Binding-site contacts:
Ligand atom O3' contacts residue PHE176 of chain 1.A at 3.1 Å (h-bond).
Ligand atom O2 contacts residue GLY279 of chain 1.A at 3.3 Å (h-bond).
Ligand atom O4' contacts residue LYS228 of chain 1.A at 3.2 Å (salt-bridge).
Ligand atom C5' contacts residue LEU177 of chain 1.A at 3.4 Å (hydrophobic).
Ligand atom O3C contacts residue PHE343 of chain 1.A at 2.8 Å (h-bond).
Ligand atom O4 contacts residue TYR273 of chain 1.A at 3.3 Å.
Ligand atom O5' contacts residue CYS284 of chain 1.A at 3.6 Å.
Ligand atom C4C contacts residue PHE280 of chain 1.A at 3.5 Å (hydrophobic).
Ligand atom O2 contacts residue ILE239 of chain 1.A at 3.6 Å.
Ligand atom O1B contacts residue GLU179 of chain 1.A at 2.9 Å (salt-bridge).
Ligand atom O6' contacts residue LYS228 of chain 1.A at 2.8 Å (salt-bridge).
Ligand atom C4' contacts residue LEU177 of chain 1.A at 3.5 Å (hydrophobic).
Ligand atom O2' contacts residue ARG178 of chain 1.A at 3.6 Å.
Ligand atom O3A contacts residue PHE343 of chain 1.A at 3.6 Å.
Ligand atom O6' contacts residue ASN232 of chain 1.A at 2.9 Å (h-bond).
Ligand atom O4' contacts residue GLU175 of chain 1.A at 3.6 Å.
Ligand atom O4' contacts residue LEU177 of chain 1.A at 2.8 Å (h-bond).
Ligand atom C6' contacts residue CYS284 of chain 1.A at 3.0 Å (hydrophobic).
Ligand atom O4' contacts residue PHE176 of chain 1.A at 3.0 Å.
Ligand atom O4C contacts residue PHE280 of chain 1.A at 3.2 Å.
Ligand atom O2 contacts residue ARG427 of chain 1.A at 3.2 Å (salt-bridge).
Ligand atom C1' contacts residue PHE285 of chain 1.A at 3.5 Å (hydrophobic).
Ligand atom O4 contacts residue GLY275 of chain 1.A at 2.9 Å (h-bond).
Ligand atom O3A contacts residue LYS344 of chain 1.A at 3.6 Å (salt-bridge).
Ligand atom O3C contacts residue GLY281 of chain 1.A at 2.9 Å (h-bond).
Ligand atom C2 contacts residue ILE239 of chain 1.A at 3.6 Å (hydrophobic).
Ligand atom O1A contacts residue TYR273 of chain 1.A at 2.6 Å (h-bond).
Ligand atom N3 contacts residue GLY275 of chain 1.A at 3.0 Å (h-bond).
Ligand atom O6' contacts residue CYS284 of chain 1.A at 3.5 Å (h-bond).
Ligand atom N1 contacts residue ILE239 of chain 1.A at 3.6 Å.
Ligand atom C3C contacts residue PHE343 of chain 1.A at 3.5 Å (hydrophobic).
Ligand atom C3' contacts residue LEU177 of chain 1.A at 3.6 Å (hydrophobic).
Ligand atom O2A contacts residue LYS344 of chain 1.A at 2.6 Å (salt-bridge).
Ligand atom C2' contacts residue PHE285 of chain 1.A at 3.5 Å (hydrophobic).
Ligand atom O2C contacts residue PHE343 of chain 1.A at 3.4 Å (h-bond).
Ligand atom O3' contacts residue ARG268 of chain 2.A at 3.0 Å (salt-bridge).
Ligand atom C4' contacts residue LYS228 of chain 1.A at 3.3 Å.
Ligand atom O2' contacts residue ARG268 of chain 2.A at 3.0 Å (salt-bridge).
Ligand atom O2A contacts residue TYR273 of chain 1.A at 3.3 Å (h-bond).
Ligand atom PA contacts residue TYR273 of chain 1.A at 3.2 Å.

Sequence of chain 2.A:
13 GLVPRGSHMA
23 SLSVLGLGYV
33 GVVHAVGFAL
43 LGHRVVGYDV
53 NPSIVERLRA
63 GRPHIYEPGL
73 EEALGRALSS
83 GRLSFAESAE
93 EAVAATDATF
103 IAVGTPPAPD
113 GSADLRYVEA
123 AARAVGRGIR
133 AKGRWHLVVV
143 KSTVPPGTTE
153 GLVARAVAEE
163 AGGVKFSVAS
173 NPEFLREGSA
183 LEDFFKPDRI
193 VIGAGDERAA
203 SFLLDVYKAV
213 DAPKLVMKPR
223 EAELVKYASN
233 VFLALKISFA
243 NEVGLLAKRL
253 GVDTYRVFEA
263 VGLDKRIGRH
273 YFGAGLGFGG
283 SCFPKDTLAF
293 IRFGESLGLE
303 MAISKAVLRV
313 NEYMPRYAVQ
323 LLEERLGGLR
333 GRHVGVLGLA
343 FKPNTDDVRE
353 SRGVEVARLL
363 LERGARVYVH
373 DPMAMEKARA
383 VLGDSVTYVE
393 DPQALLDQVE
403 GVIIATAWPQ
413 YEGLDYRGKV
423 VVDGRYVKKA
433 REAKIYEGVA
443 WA

Sequence of chain 1.A:
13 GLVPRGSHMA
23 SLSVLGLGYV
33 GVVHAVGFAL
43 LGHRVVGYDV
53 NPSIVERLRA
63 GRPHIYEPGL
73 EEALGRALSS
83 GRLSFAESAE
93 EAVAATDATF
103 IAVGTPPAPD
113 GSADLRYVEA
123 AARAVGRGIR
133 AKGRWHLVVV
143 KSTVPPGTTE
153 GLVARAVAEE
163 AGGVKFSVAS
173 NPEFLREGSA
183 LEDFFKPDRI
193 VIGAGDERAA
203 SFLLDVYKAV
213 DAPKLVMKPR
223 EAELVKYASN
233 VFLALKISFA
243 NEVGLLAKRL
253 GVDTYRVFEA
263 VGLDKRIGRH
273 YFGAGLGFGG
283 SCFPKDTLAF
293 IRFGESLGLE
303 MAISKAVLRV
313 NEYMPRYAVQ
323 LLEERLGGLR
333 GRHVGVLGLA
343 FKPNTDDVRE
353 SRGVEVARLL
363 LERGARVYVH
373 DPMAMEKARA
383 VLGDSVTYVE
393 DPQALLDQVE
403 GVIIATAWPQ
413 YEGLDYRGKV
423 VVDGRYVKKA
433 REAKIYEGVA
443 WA

This small molecule binds to this protein.
Small molecule (SMILES): O=c1ccn([C@@H]2O[C@H](CO[P](=O)(O)O[P](=O)(O)O[C@H]3O[C@H](CO)[C@@H](O)[C@H](O)[C@H]3O)[C@@H](O)[C@H]2O)c(=O)[nH]1